This small molecule binds to this protein.
Small molecule (SMILES): CC(=O)N[C@H]1[C@H](O[C@H]2[C@H](O)[C@@H](NC(C)=O)CO[C@@H]2CO)O[C@H](CO)[C@@H](O[C@@H]2O[C@H](CO)[C@@H](O)[C@H](O)[C@@H]2O)[C@@H]1O

Binding-site contacts:
Ligand atom C4 contacts residue ASN91 of chain 1.B at 4.2 Å.
Ligand atom C8 contacts residue CYS94 of chain 1.B at 4.3 Å (hydrophobic).
Ligand atom C5 contacts residue ASN91 of chain 1.B at 3.6 Å.
Ligand atom C7 contacts residue ASN68 of chain 1.B at 4.0 Å.
Ligand atom O7 contacts residue ASN68 of chain 1.B at 3.5 Å (h-bond).
Ligand atom O7 contacts residue CYS94 of chain 1.B at 3.7 Å.
Ligand atom C8 contacts residue ASN91 of chain 1.B at 4.5 Å.
Ligand atom C8 contacts residue PRO69 of chain 1.B at 4.5 Å (hydrophobic).
Ligand atom O5 contacts residue ASN91 of chain 1.B at 2.3 Å (h-bond).
Ligand atom C6 contacts residue GLU90 of chain 1.B at 4.3 Å.
Ligand atom C7 contacts residue ASN91 of chain 1.B at 3.3 Å.
Ligand atom O7 contacts residue ARG225 of chain 1.B at 3.5 Å (salt-bridge).
Ligand atom C8 contacts residue ALA139 of chain 1.B at 4.3 Å (hydrophobic).
Ligand atom C7 contacts residue GLU70 of chain 1.B at 4.0 Å.
Ligand atom O5 contacts residue GLU90 of chain 1.B at 4.3 Å.
Ligand atom O3 contacts residue ARG225 of chain 1.B at 2.9 Å (salt-bridge).
Ligand atom C6 contacts residue ARG225 of chain 1.B at 4.0 Å.
Ligand atom C5 contacts residue ARG225 of chain 1.B at 4.2 Å.
Ligand atom N2 contacts residue ASN91 of chain 1.B at 3.0 Å (h-bond).
Ligand atom N2 contacts residue ARG225 of chain 1.B at 3.8 Å.
Ligand atom O7 contacts residue ASN91 of chain 1.B at 3.1 Å (h-bond).
Ligand atom C4 contacts residue ARG225 of chain 1.B at 4.1 Å.
Ligand atom O5 contacts residue ARG225 of chain 1.B at 3.9 Å.
Ligand atom C3 contacts residue ARG225 of chain 1.B at 3.9 Å.
Ligand atom N2 contacts residue GLU70 of chain 1.B at 3.9 Å.
Ligand atom O6 contacts residue GLU90 of chain 1.B at 3.5 Å.
Ligand atom C8 contacts residue ARG225 of chain 1.B at 4.5 Å.
Ligand atom C3 contacts residue ASN91 of chain 1.B at 3.8 Å.
Ligand atom C8 contacts residue ASN68 of chain 1.B at 3.4 Å.
Ligand atom C7 contacts residue ARG225 of chain 1.B at 3.7 Å.
Ligand atom C2 contacts residue ARG225 of chain 1.B at 3.8 Å.
Ligand atom C7 contacts residue CYS94 of chain 1.B at 4.4 Å (hydrophobic).
Ligand atom C1 contacts residue ASN91 of chain 1.B at 1.4 Å.
Ligand atom C8 contacts residue GLU70 of chain 1.B at 3.7 Å.
Ligand atom C2 contacts residue ASN91 of chain 1.B at 2.5 Å.
Ligand atom C8 contacts residue SER141 of chain 1.B at 4.2 Å.

Sequence of chain 1.B:
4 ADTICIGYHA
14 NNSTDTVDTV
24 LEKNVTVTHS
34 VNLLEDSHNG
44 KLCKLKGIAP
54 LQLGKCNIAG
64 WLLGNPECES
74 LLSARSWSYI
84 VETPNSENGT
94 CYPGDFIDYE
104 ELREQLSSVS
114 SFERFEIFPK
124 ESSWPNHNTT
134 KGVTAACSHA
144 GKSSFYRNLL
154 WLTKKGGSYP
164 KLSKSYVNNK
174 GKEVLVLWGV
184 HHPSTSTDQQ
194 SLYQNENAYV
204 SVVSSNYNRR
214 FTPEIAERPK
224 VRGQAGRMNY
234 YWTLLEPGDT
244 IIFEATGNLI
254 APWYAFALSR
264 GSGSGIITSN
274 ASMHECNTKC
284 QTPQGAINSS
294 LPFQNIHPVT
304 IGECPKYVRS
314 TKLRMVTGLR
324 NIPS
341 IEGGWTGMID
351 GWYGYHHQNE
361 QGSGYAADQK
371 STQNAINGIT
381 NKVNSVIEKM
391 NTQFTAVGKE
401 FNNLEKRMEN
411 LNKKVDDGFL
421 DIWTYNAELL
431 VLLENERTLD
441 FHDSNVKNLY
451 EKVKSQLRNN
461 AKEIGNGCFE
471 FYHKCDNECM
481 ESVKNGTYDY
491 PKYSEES